Binding-site contacts:
Ligand atom C1 contacts residue GLN26 of chain 1.A at 4.2 Å.
Ligand atom O6 contacts residue GLN26 of chain 1.A at 3.0 Å.
Ligand atom O5 contacts residue GLN26 of chain 1.A at 3.4 Å.
Ligand atom O6 contacts residue SER25 of chain 1.A at 4.4 Å.
Ligand atom C3 contacts residue ASN23 of chain 1.A at 3.8 Å.
Ligand atom C1 contacts residue SER25 of chain 1.A at 4.0 Å.
Ligand atom C1 contacts residue ASN23 of chain 1.A at 1.4 Å.
Ligand atom N2 contacts residue ASN23 of chain 1.A at 2.9 Å (h-bond).
Ligand atom O6 contacts residue ASN23 of chain 1.A at 4.5 Å.
Ligand atom C2 contacts residue ASN23 of chain 1.A at 2.4 Å.
Ligand atom C5 contacts residue SER25 of chain 1.A at 4.1 Å.
Ligand atom C6 contacts residue GLN26 of chain 1.A at 4.2 Å.
Ligand atom O7 contacts residue ASN23 of chain 1.A at 4.0 Å.
Ligand atom C5 contacts residue ASN23 of chain 1.A at 3.6 Å.
Ligand atom O5 contacts residue ASN23 of chain 1.A at 2.3 Å (h-bond).
Ligand atom C7 contacts residue ASN23 of chain 1.A at 3.7 Å.
Ligand atom C4 contacts residue ASN23 of chain 1.A at 4.2 Å.
Ligand atom O5 contacts residue SER25 of chain 1.A at 4.0 Å.
Ligand atom C5 contacts residue GLN26 of chain 1.A at 4.4 Å.

This small molecule binds to this protein.
Small molecule (SMILES): CC(=O)N[C@H]1[C@H](O[C@H]2[C@H](O)[C@@H](NC(C)=O)CO[C@@H]2CO)O[C@H](CO)[C@@H](O)[C@@H]1O

Sequence of chain 1.A:
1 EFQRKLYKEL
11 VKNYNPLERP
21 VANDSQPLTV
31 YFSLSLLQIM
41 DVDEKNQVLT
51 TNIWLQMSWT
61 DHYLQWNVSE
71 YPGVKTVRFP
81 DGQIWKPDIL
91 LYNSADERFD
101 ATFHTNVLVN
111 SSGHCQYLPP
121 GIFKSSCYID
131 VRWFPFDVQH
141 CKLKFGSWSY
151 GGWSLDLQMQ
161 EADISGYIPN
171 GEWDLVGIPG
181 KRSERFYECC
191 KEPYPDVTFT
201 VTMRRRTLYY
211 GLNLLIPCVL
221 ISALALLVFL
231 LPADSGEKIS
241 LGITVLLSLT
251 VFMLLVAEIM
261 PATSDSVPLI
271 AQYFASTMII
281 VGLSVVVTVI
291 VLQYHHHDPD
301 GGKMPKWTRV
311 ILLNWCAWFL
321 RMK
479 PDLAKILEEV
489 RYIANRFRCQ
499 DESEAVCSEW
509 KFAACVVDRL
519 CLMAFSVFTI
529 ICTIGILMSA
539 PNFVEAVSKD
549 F